Binding-site contacts:
Ligand atom C4 contacts residue ASP54 of chain 1.G at 3.4 Å.
Ligand atom O3 contacts residue ASN135 of chain 1.G at 3.3 Å (h-bond).
Ligand atom C2 contacts residue ASP140 of chain 1.G at 3.9 Å.
Ligand atom C2 contacts residue ILE13 of chain 1.G at 3.8 Å (hydrophobic).
Ligand atom C9 contacts residue TYR48 of chain 1.G at 3.8 Å (hydrophobic).
Ligand atom C6 contacts residue ASN46 of chain 1.G at 3.0 Å.
Ligand atom C4 contacts residue ASN135 of chain 1.G at 4.1 Å.
Ligand atom C3 contacts residue GLN133 of chain 1.G at 3.8 Å.
Ligand atom O2 contacts residue ILE13 of chain 1.G at 3.4 Å.
Ligand atom C1 contacts residue ILE13 of chain 1.G at 4.1 Å (hydrophobic).
Ligand atom O6 contacts residue ASP54 of chain 1.G at 3.3 Å (salt-bridge).
Ligand atom C3 contacts residue ASN135 of chain 1.G at 3.8 Å.
Ligand atom O6 contacts residue TYR48 of chain 1.G at 3.7 Å.
Ligand atom O6 contacts residue ASP47 of chain 1.G at 2.8 Å (salt-bridge).
Ligand atom O3 contacts residue PHE142 of chain 1.G at 3.8 Å.
Ligand atom O5 contacts residue ASP47 of chain 1.G at 4.1 Å.
Ligand atom O6 contacts residue PHE1 of chain 1.G at 2.7 Å (h-bond).
Ligand atom O6 contacts residue ASN46 of chain 1.G at 2.9 Å (h-bond).
Ligand atom C5 contacts residue PHE1 of chain 1.G at 3.7 Å (hydrophobic).
Ligand atom C6 contacts residue PHE1 of chain 1.G at 3.8 Å (hydrophobic).
Ligand atom O4 contacts residue ASN135 of chain 1.G at 3.2 Å (h-bond).
Ligand atom O5 contacts residue PHE1 of chain 1.G at 3.1 Å (h-bond).
Ligand atom C10 contacts residue TYR48 of chain 1.G at 4.0 Å (hydrophobic).
Ligand atom C11 contacts residue TYR48 of chain 1.G at 3.5 Å (hydrophobic).
Ligand atom C12 contacts residue TYR48 of chain 1.G at 4.0 Å (hydrophobic).
Ligand atom C13 contacts residue TYR48 of chain 1.G at 4.0 Å (hydrophobic).
Ligand atom O4 contacts residue GLN133 of chain 1.G at 3.5 Å (h-bond).
Ligand atom C6 contacts residue ASP54 of chain 1.G at 3.6 Å.
Ligand atom C3 contacts residue ASP140 of chain 1.G at 3.3 Å.
Ligand atom C4 contacts residue GLN133 of chain 1.G at 3.7 Å.
Ligand atom C2 contacts residue PHE1 of chain 1.G at 3.8 Å (hydrophobic).
Ligand atom O3 contacts residue ASP140 of chain 1.G at 2.7 Å (salt-bridge).
Ligand atom O2 contacts residue PHE1 of chain 1.G at 2.8 Å (h-bond).
Ligand atom C4 contacts residue PHE1 of chain 1.G at 3.6 Å (hydrophobic).
Ligand atom C6 contacts residue ASP47 of chain 1.G at 3.8 Å.
Ligand atom O3 contacts residue GLN133 of chain 1.G at 2.9 Å (h-bond).
Ligand atom C1 contacts residue PHE1 of chain 1.G at 3.7 Å (hydrophobic).
Ligand atom C6 contacts residue TYR48 of chain 1.G at 3.7 Å (hydrophobic).
Ligand atom O4 contacts residue ILE52 of chain 1.G at 3.6 Å.
Ligand atom O4 contacts residue ASP54 of chain 1.G at 2.5 Å (salt-bridge).

This small molecule binds to this protein.
Small molecule (SMILES): CCCCCCCO[C@H]1O[C@H](CO)[C@@H](O)[C@H](O)[C@@H]1O

Sequence of chain 1.G:
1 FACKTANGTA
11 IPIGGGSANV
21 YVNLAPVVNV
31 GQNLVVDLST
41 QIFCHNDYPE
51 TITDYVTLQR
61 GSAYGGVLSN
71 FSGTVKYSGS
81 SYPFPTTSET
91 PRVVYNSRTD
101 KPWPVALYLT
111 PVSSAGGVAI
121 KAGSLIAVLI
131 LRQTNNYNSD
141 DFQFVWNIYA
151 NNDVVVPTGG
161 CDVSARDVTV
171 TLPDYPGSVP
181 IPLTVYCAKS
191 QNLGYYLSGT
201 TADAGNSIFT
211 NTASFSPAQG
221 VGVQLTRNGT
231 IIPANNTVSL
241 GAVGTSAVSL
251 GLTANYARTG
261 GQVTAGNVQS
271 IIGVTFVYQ